This protein binds this small molecule.
Small molecule (SMILES): CC1=N[C@H](C(=O)O)[C@@H](O)CN1

Binding-site contacts:
Ligand atom N contacts residue GLY79 of chain 1.A at 2.9 Å (h-bond).
Ligand atom CAI contacts residue TYR61 of chain 1.A at 3.5 Å (hydrophobic).
Ligand atom OG1 contacts residue THR134 of chain 1.A at 3.2 Å (h-bond).
Ligand atom CG2 contacts residue TYR61 of chain 1.A at 3.7 Å (hydrophobic).
Ligand atom O contacts residue GLY133 of chain 1.A at 3.0 Å.
Ligand atom NAG contacts residue TYR61 of chain 1.A at 3.2 Å (h-bond).
Ligand atom C contacts residue PHE81 of chain 1.A at 4.0 Å (hydrophobic).
Ligand atom CG2 contacts residue GLU135 of chain 1.A at 3.5 Å.
Ligand atom CB contacts residue GLU135 of chain 1.A at 3.7 Å.
Ligand atom O contacts residue THR134 of chain 1.A at 2.9 Å (h-bond).
Ligand atom CAA contacts residue GLY79 of chain 1.A at 3.4 Å.
Ligand atom N contacts residue PHE81 of chain 1.A at 3.5 Å.
Ligand atom OG1 contacts residue GLU135 of chain 1.A at 2.7 Å (salt-bridge).
Ligand atom NAG contacts residue GLU22 of chain 1.A at 2.8 Å (salt-bridge).
Ligand atom CAI contacts residue GLY79 of chain 1.A at 3.6 Å.
Ligand atom N contacts residue TYR61 of chain 1.A at 4.0 Å.
Ligand atom CAA contacts residue GLU22 of chain 1.A at 3.5 Å.
Ligand atom CA contacts residue PHE81 of chain 1.A at 3.8 Å (hydrophobic).
Ligand atom OXT contacts residue LEU80 of chain 1.A at 3.4 Å.
Ligand atom C contacts residue ARG86 of chain 1.A at 3.4 Å.
Ligand atom CA contacts residue THR134 of chain 1.A at 3.6 Å.
Ligand atom OG1 contacts residue PRO130 of chain 1.A at 3.8 Å.
Ligand atom C contacts residue GLY79 of chain 1.A at 4.0 Å.
Ligand atom OXT contacts residue PHE81 of chain 1.A at 2.9 Å (h-bond).
Ligand atom OXT contacts residue THR134 of chain 1.A at 3.9 Å.
Ligand atom CB contacts residue TYR61 of chain 1.A at 3.8 Å (hydrophobic).
Ligand atom NAG contacts residue PRO173 of chain 1.A at 3.6 Å.
Ligand atom CG2 contacts residue GLU22 of chain 1.A at 3.4 Å.
Ligand atom OXT contacts residue GLY79 of chain 1.A at 3.2 Å (h-bond).
Ligand atom C contacts residue THR134 of chain 1.A at 3.7 Å.
Ligand atom CAA contacts residue PHE25 of chain 1.A at 3.5 Å (hydrophobic).
Ligand atom OG1 contacts residue GLY133 of chain 1.A at 3.2 Å.
Ligand atom CAA contacts residue TYR61 of chain 1.A at 3.5 Å (hydrophobic).
Ligand atom OXT contacts residue ARG86 of chain 1.A at 2.8 Å (salt-bridge).
Ligand atom O contacts residue ARG86 of chain 1.A at 2.8 Å (salt-bridge).
Ligand atom CG2 contacts residue PRO173 of chain 1.A at 3.9 Å (hydrophobic).
Ligand atom CAI contacts residue GLU22 of chain 1.A at 3.6 Å.
Ligand atom CAI contacts residue PRO173 of chain 1.A at 3.8 Å (hydrophobic).
Ligand atom CAA contacts residue ALA78 of chain 1.A at 3.7 Å (hydrophobic).
Ligand atom CG2 contacts residue PRO130 of chain 1.A at 4.0 Å (hydrophobic).

Sequence of chain 1.A:
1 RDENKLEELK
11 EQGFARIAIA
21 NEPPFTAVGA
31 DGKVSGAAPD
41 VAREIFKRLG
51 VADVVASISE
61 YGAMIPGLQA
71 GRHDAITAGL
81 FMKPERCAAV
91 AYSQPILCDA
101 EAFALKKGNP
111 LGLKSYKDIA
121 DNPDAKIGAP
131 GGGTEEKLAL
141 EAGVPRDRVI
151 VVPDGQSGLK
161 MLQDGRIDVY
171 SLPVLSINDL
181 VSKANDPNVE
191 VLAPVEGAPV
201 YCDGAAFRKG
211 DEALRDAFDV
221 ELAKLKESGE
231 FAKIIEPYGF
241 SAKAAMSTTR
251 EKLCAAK